Sequence of chain 1.A:
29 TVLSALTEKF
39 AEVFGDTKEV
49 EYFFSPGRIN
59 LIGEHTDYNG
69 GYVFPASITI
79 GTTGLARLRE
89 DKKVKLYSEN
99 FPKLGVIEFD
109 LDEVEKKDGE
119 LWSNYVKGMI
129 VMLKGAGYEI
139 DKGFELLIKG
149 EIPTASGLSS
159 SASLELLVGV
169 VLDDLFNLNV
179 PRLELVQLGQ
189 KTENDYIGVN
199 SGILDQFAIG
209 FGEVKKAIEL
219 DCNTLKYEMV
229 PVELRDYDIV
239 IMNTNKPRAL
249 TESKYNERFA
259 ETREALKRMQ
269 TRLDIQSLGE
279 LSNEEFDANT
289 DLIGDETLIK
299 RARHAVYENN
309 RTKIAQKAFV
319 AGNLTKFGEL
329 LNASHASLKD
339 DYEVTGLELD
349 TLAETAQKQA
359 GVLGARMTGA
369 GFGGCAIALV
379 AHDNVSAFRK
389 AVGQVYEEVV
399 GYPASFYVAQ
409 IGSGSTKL

The small molecule below binds the protein below.
Small molecule (SMILES): OC[C@H]1O[C@H](O)[C@H](O)[C@@H](O)[C@H]1O

Binding-site contacts:
Ligand atom O6 contacts residue LEU202 of chain 1.A at 3.9 Å.
Ligand atom C1 contacts residue ALA368 of chain 1.A at 3.8 Å (hydrophobic).
Ligand atom O2 contacts residue ASP203 of chain 1.A at 3.3 Å (salt-bridge).
Ligand atom C3 contacts residue LEU202 of chain 1.A at 3.9 Å (hydrophobic).
Ligand atom C1 contacts residue PO41 of chain 1.C at 4.1 Å.
Ligand atom C2 contacts residue SER199 of chain 1.A at 4.0 Å.
Ligand atom C6 contacts residue HIS63 of chain 1.A at 3.3 Å.
Ligand atom O3 contacts residue SER199 of chain 1.A at 3.6 Å.
Ligand atom O3 contacts residue LEU202 of chain 1.A at 3.8 Å.
Ligand atom O6 contacts residue HIS63 of chain 1.A at 2.7 Å (h-bond).
Ligand atom C2 contacts residue ASP203 of chain 1.A at 4.2 Å.
Ligand atom O4 contacts residue ASP65 of chain 1.A at 2.6 Å (salt-bridge).
Ligand atom O4 contacts residue TYR253 of chain 1.A at 2.6 Å (h-bond).
Ligand atom O3 contacts residue GLY200 of chain 1.A at 3.2 Å (h-bond).
Ligand atom C3 contacts residue TYR253 of chain 1.A at 4.1 Å (hydrophobic).
Ligand atom C5 contacts residue LEU202 of chain 1.A at 3.9 Å (hydrophobic).
Ligand atom O3 contacts residue ASP65 of chain 1.A at 2.6 Å (salt-bridge).
Ligand atom O5 contacts residue ALA368 of chain 1.A at 3.4 Å (h-bond).
Ligand atom O1 contacts residue ASP203 of chain 1.A at 3.5 Å (salt-bridge).
Ligand atom C6 contacts residue GLU62 of chain 1.A at 3.3 Å.
Ligand atom O2 contacts residue SER199 of chain 1.A at 3.5 Å.
Ligand atom C3 contacts residue ASP203 of chain 1.A at 3.7 Å.
Ligand atom O1 contacts residue PO41 of chain 1.C at 3.2 Å (h-bond).
Ligand atom C3 contacts residue ASP65 of chain 1.A at 3.5 Å.
Ligand atom C2 contacts residue TYR253 of chain 1.A at 3.6 Å (hydrophobic).
Ligand atom O1 contacts residue ARG56 of chain 1.A at 3.0 Å (salt-bridge).
Ligand atom O6 contacts residue GLY61 of chain 1.A at 4.2 Å.
Ligand atom O1 contacts residue ALA368 of chain 1.A at 3.8 Å.
Ligand atom C5 contacts residue ALA368 of chain 1.A at 4.2 Å (hydrophobic).
Ligand atom O6 contacts residue GLU62 of chain 1.A at 2.4 Å (salt-bridge).
Ligand atom C6 contacts residue GLY367 of chain 1.A at 3.9 Å.
Ligand atom C4 contacts residue ASP65 of chain 1.A at 3.4 Å.
Ligand atom O5 contacts residue GLY367 of chain 1.A at 3.9 Å.
Ligand atom C5 contacts residue GLU62 of chain 1.A at 4.0 Å.
Ligand atom O5 contacts residue TYR253 of chain 1.A at 3.5 Å.
Ligand atom C4 contacts residue TYR253 of chain 1.A at 3.8 Å (hydrophobic).
Ligand atom C4 contacts residue LEU202 of chain 1.A at 3.8 Å (hydrophobic).
Ligand atom O4 contacts residue TYR66 of chain 1.A at 3.4 Å.
Ligand atom C1 contacts residue TYR253 of chain 1.A at 3.7 Å (hydrophobic).
Ligand atom O3 contacts residue TYR253 of chain 1.A at 4.0 Å.